This small molecule binds to this protein.
Small molecule (SMILES): Cc1cccc(Nc2ccccc2)c1

Binding-site contacts:
Ligand atom CAL contacts residue PHE27 of chain 1.A at 3.9 Å (hydrophobic).
Ligand atom NAK contacts residue PHE77 of chain 1.A at 3.6 Å.
Ligand atom CAM contacts residue PHE77 of chain 1.A at 3.8 Å (hydrophobic).
Ligand atom CAF contacts residue MET108 of chain 1.A at 3.7 Å (hydrophobic).
Ligand atom CAL contacts residue LEU41 of chain 1.A at 3.9 Å (hydrophobic).
Ligand atom CAD contacts residue MET60 of chain 1.A at 3.1 Å (hydrophobic).
Ligand atom CAM contacts residue MET80 of chain 1.A at 4.4 Å (hydrophobic).
Ligand atom CAI contacts residue MET108 of chain 1.A at 3.8 Å (hydrophobic).
Ligand atom CAA contacts residue LEU48 of chain 1.A at 4.3 Å (hydrophobic).
Ligand atom CAB contacts residue LEU41 of chain 1.A at 3.7 Å (hydrophobic).
Ligand atom CAN contacts residue MET108 of chain 1.A at 4.1 Å (hydrophobic).
Ligand atom CAG contacts residue LEU41 of chain 1.A at 3.9 Å (hydrophobic).
Ligand atom CAG contacts residue PHE77 of chain 1.A at 3.6 Å (hydrophobic).
Ligand atom CAE contacts residue MET108 of chain 1.A at 3.7 Å (hydrophobic).
Ligand atom CAB contacts residue MET60 of chain 1.A at 3.4 Å (hydrophobic).
Ligand atom CAC contacts residue VAL72 of chain 1.A at 3.9 Å (hydrophobic).
Ligand atom CAJ contacts residue PHE27 of chain 1.A at 3.4 Å (hydrophobic).
Ligand atom CAD contacts residue ILE61 of chain 1.A at 4.3 Å (hydrophobic).
Ligand atom NAK contacts residue MET108 of chain 1.A at 4.3 Å.
Ligand atom CAA contacts residue PHE27 of chain 1.A at 4.0 Å (hydrophobic).
Ligand atom CAI contacts residue ILE103 of chain 1.A at 4.2 Å (hydrophobic).
Ligand atom NAK contacts residue PHE27 of chain 1.A at 4.2 Å.
Ligand atom CAE contacts residue ILE103 of chain 1.A at 3.2 Å (hydrophobic).
Ligand atom CAA contacts residue MET45 of chain 1.A at 3.0 Å (hydrophobic).
Ligand atom CAJ contacts residue LEU41 of chain 1.A at 3.7 Å (hydrophobic).
Ligand atom CAF contacts residue ILE103 of chain 1.A at 3.6 Å (hydrophobic).
Ligand atom CAL contacts residue MET108 of chain 1.A at 3.9 Å (hydrophobic).
Ligand atom CAH contacts residue MET80 of chain 1.A at 3.3 Å (hydrophobic).
Ligand atom CAC contacts residue LEU41 of chain 1.A at 3.4 Å (hydrophobic).
Ligand atom CAC contacts residue ILE36 of chain 1.A at 4.2 Å (hydrophobic).
Ligand atom CAA contacts residue LEU41 of chain 1.A at 3.3 Å (hydrophobic).
Ligand atom CAN contacts residue PHE27 of chain 1.A at 4.0 Å (hydrophobic).
Ligand atom CAG contacts residue ILE36 of chain 1.A at 4.1 Å (hydrophobic).
Ligand atom CAA contacts residue ILE103 of chain 1.A at 3.6 Å (hydrophobic).
Ligand atom CAJ contacts residue MET108 of chain 1.A at 4.2 Å (hydrophobic).
Ligand atom CAL contacts residue ILE103 of chain 1.A at 4.1 Å (hydrophobic).
Ligand atom CAB contacts residue VAL72 of chain 1.A at 3.6 Å (hydrophobic).
Ligand atom CAD contacts residue MET80 of chain 1.A at 3.6 Å (hydrophobic).
Ligand atom CAB contacts residue ILE61 of chain 1.A at 3.8 Å (hydrophobic).
Ligand atom CAL contacts residue MET45 of chain 1.A at 4.1 Å (hydrophobic).

Sequence of chain 1.A:
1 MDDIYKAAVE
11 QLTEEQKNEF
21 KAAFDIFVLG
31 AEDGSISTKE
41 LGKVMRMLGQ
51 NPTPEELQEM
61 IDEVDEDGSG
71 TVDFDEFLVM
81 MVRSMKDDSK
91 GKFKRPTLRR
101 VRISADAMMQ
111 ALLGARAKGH